Sequence of chain 1.D:
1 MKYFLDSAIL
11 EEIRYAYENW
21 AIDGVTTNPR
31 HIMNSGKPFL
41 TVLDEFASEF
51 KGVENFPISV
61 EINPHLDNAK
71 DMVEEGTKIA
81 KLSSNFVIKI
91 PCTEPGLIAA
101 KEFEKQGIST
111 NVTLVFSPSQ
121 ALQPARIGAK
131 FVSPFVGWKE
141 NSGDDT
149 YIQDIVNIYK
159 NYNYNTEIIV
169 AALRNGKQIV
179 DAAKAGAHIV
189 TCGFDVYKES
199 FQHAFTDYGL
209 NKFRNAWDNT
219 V

Sequence of chain 1.A:
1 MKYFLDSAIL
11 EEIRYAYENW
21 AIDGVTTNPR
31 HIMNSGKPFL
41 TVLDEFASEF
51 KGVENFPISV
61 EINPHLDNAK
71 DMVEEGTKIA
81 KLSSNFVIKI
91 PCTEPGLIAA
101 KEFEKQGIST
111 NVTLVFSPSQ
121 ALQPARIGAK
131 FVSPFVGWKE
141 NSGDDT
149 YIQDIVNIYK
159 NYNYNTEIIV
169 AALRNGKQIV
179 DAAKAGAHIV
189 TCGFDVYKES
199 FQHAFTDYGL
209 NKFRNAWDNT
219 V

Binding-site contacts:
Ligand atom O1 contacts residue ASP6 of chain 1.D at 2.5 Å (salt-bridge).
Ligand atom C5 contacts residue SER133 of chain 1.D at 3.5 Å.
Ligand atom C2 contacts residue PHE135 of chain 1.D at 3.5 Å (hydrophobic).
Ligand atom O7 contacts residue ALA169 of chain 1.D at 3.5 Å.
Ligand atom O7 contacts residue THR189 of chain 1.D at 3.8 Å.
Ligand atom O1 contacts residue HIS31 of chain 1.D at 3.9 Å.
Ligand atom C4 contacts residue LYS89 of chain 1.D at 1.3 Å.
Ligand atom O1 contacts residue THR27 of chain 1.D at 3.8 Å.
Ligand atom O2 contacts residue ARG172 of chain 1.D at 2.6 Å (salt-bridge).
Ligand atom C12 contacts residue ASP6 of chain 1.D at 3.0 Å.
Ligand atom C5 contacts residue LYS89 of chain 1.D at 2.2 Å.
Ligand atom O1 contacts residue THR26 of chain 1.D at 3.1 Å (h-bond).
Ligand atom O14 contacts residue ASN28 of chain 1.D at 2.9 Å (h-bond).
Ligand atom O15 contacts residue ARG172 of chain 1.D at 3.0 Å (salt-bridge).
Ligand atom O8 contacts residue ASN111 of chain 1.D at 3.0 Å (h-bond).
Ligand atom O15 contacts residue ARG30 of chain 1.D at 3.1 Å (salt-bridge).
Ligand atom C3 contacts residue ASN28 of chain 1.D at 3.6 Å.
Ligand atom S13 contacts residue ARG172 of chain 1.D at 3.3 Å (salt-bridge).
Ligand atom C1 contacts residue LYS89 of chain 1.D at 2.5 Å.
Ligand atom C5 contacts residue THR113 of chain 1.D at 3.3 Å.
Ligand atom O1 contacts residue LYS89 of chain 1.D at 3.0 Å (salt-bridge).
Ligand atom C1 contacts residue ASP6 of chain 1.D at 3.7 Å.
Ligand atom O6 contacts residue PHE211 of chain 1.A at 3.7 Å.
Ligand atom O6 contacts residue ASN28 of chain 1.D at 2.4 Å (h-bond).
Ligand atom O8 contacts residue LYS89 of chain 1.D at 2.7 Å (salt-bridge).
Ligand atom C1 contacts residue ASN28 of chain 1.D at 3.4 Å.
Ligand atom O7 contacts residue ALA170 of chain 1.D at 3.3 Å (h-bond).
Ligand atom O6 contacts residue PHE135 of chain 1.D at 3.4 Å.
Ligand atom O8 contacts residue SER133 of chain 1.D at 2.7 Å (h-bond).
Ligand atom O1 contacts residue ASN28 of chain 1.D at 3.7 Å.
Ligand atom C3 contacts residue ASP6 of chain 1.D at 3.2 Å.
Ligand atom O14 contacts residue HIS31 of chain 1.D at 3.8 Å.
Ligand atom O7 contacts residue ASP6 of chain 1.D at 2.5 Å (salt-bridge).
Ligand atom S13 contacts residue ASN28 of chain 1.D at 3.9 Å.
Ligand atom S13 contacts residue ARG30 of chain 1.D at 3.5 Å (salt-bridge).
Ligand atom C12 contacts residue HIS31 of chain 1.D at 3.7 Å.
Ligand atom C2 contacts residue ASN28 of chain 1.D at 3.2 Å.
Ligand atom O14 contacts residue ARG30 of chain 1.D at 3.0 Å (salt-bridge).
Ligand atom O2 contacts residue TRP138 of chain 1.D at 3.2 Å (h-bond).
Ligand atom C12 contacts residue ASN28 of chain 1.D at 3.6 Å.

The protein below binds the small molecule below.
Small molecule (SMILES): O=S(=O)(O)C[C@H](O)[C@@H](O)[C@@H](O)CCO